Binding-site contacts:
Ligand atom C8 contacts residue ASN108 of chain 6.A at 3.3 Å.
Ligand atom C5 contacts residue ASN215 of chain 6.A at 3.6 Å.
Ligand atom O7 contacts residue LYS190 of chain 6.A at 3.3 Å.
Ligand atom N2 contacts residue ASN215 of chain 6.A at 3.0 Å (h-bond).
Ligand atom C6 contacts residue CYS216 of chain 6.A at 4.2 Å (hydrophobic).
Ligand atom C5 contacts residue CYS216 of chain 6.A at 4.2 Å (hydrophobic).
Ligand atom O6 contacts residue VAL226 of chain 6.A at 4.3 Å.
Ligand atom N2 contacts residue ASN108 of chain 6.A at 2.9 Å (h-bond).
Ligand atom C8 contacts residue LYS190 of chain 6.A at 3.6 Å.
Ligand atom C6 contacts residue SER217 of chain 6.A at 3.9 Å.
Ligand atom O6 contacts residue SER217 of chain 6.A at 4.1 Å.
Ligand atom C7 contacts residue ASN108 of chain 6.A at 3.6 Å.
Ligand atom O7 contacts residue ASN215 of chain 6.A at 3.6 Å.
Ligand atom C2 contacts residue ASN108 of chain 6.A at 3.9 Å.
Ligand atom O5 contacts residue VAL226 of chain 6.A at 4.2 Å.
Ligand atom C7 contacts residue MET110 of chain 6.A at 4.2 Å (hydrophobic).
Ligand atom C1 contacts residue CYS216 of chain 6.A at 4.4 Å (hydrophobic).
Ligand atom O5 contacts residue CYS216 of chain 6.A at 3.9 Å.
Ligand atom C8 contacts residue MET110 of chain 6.A at 3.8 Å (hydrophobic).
Ligand atom C7 contacts residue LYS190 of chain 6.A at 3.8 Å.
Ligand atom C1 contacts residue ASN215 of chain 6.A at 1.4 Å.
Ligand atom C4 contacts residue ASN215 of chain 6.A at 4.2 Å.
Ligand atom C2 contacts residue ASN215 of chain 6.A at 2.5 Å.
Ligand atom O5 contacts residue ASN215 of chain 6.A at 2.3 Å (h-bond).
Ligand atom C3 contacts residue ASN215 of chain 6.A at 3.8 Å.
Ligand atom C7 contacts residue ASN215 of chain 6.A at 3.6 Å.

A protein and the small-molecule ligand that binds it are described below.
Small molecule (SMILES): CC(=O)N[C@@H]1[C@@H](O)[C@H](O)[C@@H](CO)O[C@H]1O

Sequence of chain 6.A:
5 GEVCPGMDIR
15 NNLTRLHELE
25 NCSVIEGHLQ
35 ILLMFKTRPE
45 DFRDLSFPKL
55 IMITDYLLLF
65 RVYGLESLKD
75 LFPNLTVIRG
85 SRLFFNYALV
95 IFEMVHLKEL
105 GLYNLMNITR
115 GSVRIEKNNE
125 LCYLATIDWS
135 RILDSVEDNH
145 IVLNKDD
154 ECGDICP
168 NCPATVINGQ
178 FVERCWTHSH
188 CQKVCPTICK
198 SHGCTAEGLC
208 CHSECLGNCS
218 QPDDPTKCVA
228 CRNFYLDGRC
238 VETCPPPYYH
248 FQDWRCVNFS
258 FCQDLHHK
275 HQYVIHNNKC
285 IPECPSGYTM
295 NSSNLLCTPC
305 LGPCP